This protein binds this small molecule.
Small molecule (SMILES): O=c1[nH]cnc2cc3nc(NCCN4CCOCC4)[nH]c3cc12

Sequence of chain 2.A:
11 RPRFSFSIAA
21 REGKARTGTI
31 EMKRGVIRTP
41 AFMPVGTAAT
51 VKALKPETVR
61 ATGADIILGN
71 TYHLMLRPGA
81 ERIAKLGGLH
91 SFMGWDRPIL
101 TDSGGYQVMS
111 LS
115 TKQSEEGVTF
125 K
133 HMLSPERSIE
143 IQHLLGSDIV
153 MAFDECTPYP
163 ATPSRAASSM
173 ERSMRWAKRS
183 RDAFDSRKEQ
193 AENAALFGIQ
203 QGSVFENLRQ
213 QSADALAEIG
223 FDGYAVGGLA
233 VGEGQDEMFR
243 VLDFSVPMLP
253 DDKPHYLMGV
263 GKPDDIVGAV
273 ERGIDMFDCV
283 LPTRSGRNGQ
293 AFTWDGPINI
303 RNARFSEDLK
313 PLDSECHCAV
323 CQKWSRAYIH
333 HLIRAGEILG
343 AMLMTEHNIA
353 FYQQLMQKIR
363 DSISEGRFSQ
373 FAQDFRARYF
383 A

Binding-site contacts:
Ligand atom N14 contacts residue GLY261 of chain 2.A at 3.8 Å.
Ligand atom N15 contacts residue ALA232 of chain 2.A at 2.9 Å (h-bond).
Ligand atom C13 contacts residue TYR106 of chain 2.A at 3.4 Å (hydrophobic).
Ligand atom C131 contacts residue ARG286 of chain 2.A at 3.6 Å.
Ligand atom O16 contacts residue ASP156 of chain 2.A at 3.6 Å.
Ligand atom C13 contacts residue MET260 of chain 2.A at 3.8 Å (hydrophobic).
Ligand atom C6 contacts residue ASP156 of chain 2.A at 3.6 Å.
Ligand atom C13 contacts residue ALA232 of chain 2.A at 3.6 Å (hydrophobic).
Ligand atom C7 contacts residue CYS158 of chain 2.A at 3.7 Å (hydrophobic).
Ligand atom N12 contacts residue ALA232 of chain 2.A at 3.6 Å.
Ligand atom N14 contacts residue TYR106 of chain 2.A at 3.5 Å.
Ligand atom N1 contacts residue ASP156 of chain 2.A at 2.7 Å (salt-bridge).
Ligand atom O16 contacts residue CYS158 of chain 2.A at 3.4 Å.
Ligand atom C2 contacts residue MET260 of chain 2.A at 3.7 Å (hydrophobic).
Ligand atom C2 contacts residue ASP156 of chain 2.A at 3.4 Å.
Ligand atom N12 contacts residue MET260 of chain 2.A at 3.6 Å.
Ligand atom N3 contacts residue TYR106 of chain 2.A at 3.7 Å.
Ligand atom C9 contacts residue TYR106 of chain 2.A at 3.5 Å (hydrophobic).
Ligand atom N15 contacts residue GLY261 of chain 2.A at 3.8 Å.
Ligand atom O16 contacts residue GLN203 of chain 2.A at 2.9 Å (h-bond).
Ligand atom N12 contacts residue TYR106 of chain 2.A at 3.8 Å.
Ligand atom O16 contacts residue GLY230 of chain 2.A at 2.7 Å (h-bond).
Ligand atom C8 contacts residue TYR106 of chain 2.A at 3.7 Å (hydrophobic).
Ligand atom N3 contacts residue MET260 of chain 2.A at 3.4 Å.
Ligand atom C25 contacts residue GLY261 of chain 2.A at 3.5 Å.
Ligand atom C14 contacts residue ARG286 of chain 2.A at 3.5 Å.
Ligand atom C4 contacts residue TYR106 of chain 2.A at 3.5 Å (hydrophobic).
Ligand atom O16 contacts residue GLY229 of chain 2.A at 3.2 Å.
Ligand atom C10 contacts residue TYR106 of chain 2.A at 3.5 Å (hydrophobic).
Ligand atom C8 contacts residue MET260 of chain 2.A at 3.8 Å (hydrophobic).
Ligand atom N15 contacts residue TYR106 of chain 2.A at 3.7 Å.
Ligand atom C8 contacts residue LEU231 of chain 2.A at 3.6 Å (hydrophobic).
Ligand atom C25 contacts residue ALA232 of chain 2.A at 3.8 Å (hydrophobic).
Ligand atom C6 contacts residue GLY230 of chain 2.A at 3.8 Å.
Ligand atom C11 contacts residue GLY261 of chain 2.A at 3.3 Å.
Ligand atom O2 contacts residue ARG286 of chain 2.A at 3.0 Å (salt-bridge).
Ligand atom C6 contacts residue CYS158 of chain 2.A at 3.6 Å (hydrophobic).
Ligand atom C11 contacts residue ALA232 of chain 2.A at 3.7 Å (hydrophobic).
Ligand atom N12 contacts residue LEU231 of chain 2.A at 2.8 Å (h-bond).
Ligand atom C6 contacts residue GLN203 of chain 2.A at 3.8 Å.